Sequence of chain 1.A:
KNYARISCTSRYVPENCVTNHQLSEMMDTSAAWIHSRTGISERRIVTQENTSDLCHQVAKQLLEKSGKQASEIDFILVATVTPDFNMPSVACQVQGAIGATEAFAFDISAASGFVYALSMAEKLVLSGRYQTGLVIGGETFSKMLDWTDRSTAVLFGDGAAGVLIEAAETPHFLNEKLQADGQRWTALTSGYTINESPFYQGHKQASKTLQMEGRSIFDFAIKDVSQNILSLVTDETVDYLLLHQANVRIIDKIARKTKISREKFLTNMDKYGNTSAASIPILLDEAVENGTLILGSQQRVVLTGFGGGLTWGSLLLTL

A protein and the small-molecule ligand that binds it are described below.
Small molecule (SMILES): C[C@@H]1C[C@H](C)CN(c2ccc(C(=O)Nc3ccccc3C(=O)O)cc2Oc2ccccc2)C1

Binding-site contacts:
Ligand atom C15 contacts residue LEU157 of chain 1.A at 3.6 Å (hydrophobic).
Ligand atom O8 contacts residue ALA248 of chain 1.A at 3.5 Å.
Ligand atom C7 contacts residue HIS246 of chain 1.A at 3.7 Å.
Ligand atom C18 contacts residue GLY216 of chain 1.A at 3.4 Å.
Ligand atom C21 contacts residue PHE220 of chain 1.A at 3.6 Å (hydrophobic).
Ligand atom C11 contacts residue ILE219 of chain 1.A at 3.6 Å (hydrophobic).
Ligand atom O8 contacts residue ASN276 of chain 1.A at 3.2 Å (h-bond).
Ligand atom N10 contacts residue ILE219 of chain 1.A at 3.5 Å.
Ligand atom O9 contacts residue ASN276 of chain 1.A at 3.0 Å (h-bond).
Ligand atom C11 contacts residue ILE252 of chain 1.A at 3.7 Å (hydrophobic).
Ligand atom O19 contacts residue GLY216 of chain 1.A at 3.5 Å.
Ligand atom O12 contacts residue ILE252 of chain 1.A at 3.4 Å.
Ligand atom O12 contacts residue ILE219 of chain 1.A at 3.5 Å.
Ligand atom C6 contacts residue HIS246 of chain 1.A at 3.8 Å.
Ligand atom O12 contacts residue PHE220 of chain 1.A at 3.0 Å.
Ligand atom O9 contacts residue SCY113 of chain 1.A at 3.1 Å.
Ligand atom O12 contacts residue GLY216 of chain 1.A at 3.8 Å.
Ligand atom C25 contacts residue GLY216 of chain 1.A at 3.7 Å.
Ligand atom C3 contacts residue ILE219 of chain 1.A at 3.5 Å (hydrophobic).
Ligand atom C32 contacts residue SER153 of chain 1.A at 3.4 Å.
Ligand atom C22 contacts residue PHE220 of chain 1.A at 3.5 Å (hydrophobic).
Ligand atom C6 contacts residue PHE308 of chain 1.A at 3.6 Å (hydrophobic).
Ligand atom O9 contacts residue HIS246 of chain 1.A at 3.1 Å (h-bond).
Ligand atom C4 contacts residue PHE308 of chain 1.A at 3.4 Å (hydrophobic).
Ligand atom C5 contacts residue GLY309 of chain 1.A at 3.5 Å.
Ligand atom C5 contacts residue PHE308 of chain 1.A at 3.3 Å (hydrophobic).
Ligand atom C25 contacts residue ARG217 of chain 1.A at 3.5 Å.
Ligand atom C33 contacts residue ARG38 of chain 1.A at 3.7 Å.
Ligand atom C30 contacts residue SER153 of chain 1.A at 3.7 Å.
Ligand atom C7 contacts residue ASN276 of chain 1.A at 3.4 Å.
Ligand atom C24 contacts residue ARG217 of chain 1.A at 3.7 Å.
Ligand atom C31 contacts residue LEU157 of chain 1.A at 3.7 Å (hydrophobic).
Ligand atom C7 contacts residue ALA248 of chain 1.A at 3.4 Å (hydrophobic).
Ligand atom C2 contacts residue ALA248 of chain 1.A at 3.7 Å (hydrophobic).
Ligand atom C23 contacts residue ARG217 of chain 1.A at 3.4 Å.
Ligand atom C4 contacts residue ILE219 of chain 1.A at 3.8 Å (hydrophobic).
Ligand atom C32 contacts residue ARG38 of chain 1.A at 3.3 Å.
Ligand atom C1 contacts residue ALA248 of chain 1.A at 3.5 Å (hydrophobic).
Ligand atom C29 contacts residue ARG38 of chain 1.A at 3.6 Å.
Ligand atom C2 contacts residue ILE219 of chain 1.A at 3.5 Å (hydrophobic).